Sequence of chain 1.B:
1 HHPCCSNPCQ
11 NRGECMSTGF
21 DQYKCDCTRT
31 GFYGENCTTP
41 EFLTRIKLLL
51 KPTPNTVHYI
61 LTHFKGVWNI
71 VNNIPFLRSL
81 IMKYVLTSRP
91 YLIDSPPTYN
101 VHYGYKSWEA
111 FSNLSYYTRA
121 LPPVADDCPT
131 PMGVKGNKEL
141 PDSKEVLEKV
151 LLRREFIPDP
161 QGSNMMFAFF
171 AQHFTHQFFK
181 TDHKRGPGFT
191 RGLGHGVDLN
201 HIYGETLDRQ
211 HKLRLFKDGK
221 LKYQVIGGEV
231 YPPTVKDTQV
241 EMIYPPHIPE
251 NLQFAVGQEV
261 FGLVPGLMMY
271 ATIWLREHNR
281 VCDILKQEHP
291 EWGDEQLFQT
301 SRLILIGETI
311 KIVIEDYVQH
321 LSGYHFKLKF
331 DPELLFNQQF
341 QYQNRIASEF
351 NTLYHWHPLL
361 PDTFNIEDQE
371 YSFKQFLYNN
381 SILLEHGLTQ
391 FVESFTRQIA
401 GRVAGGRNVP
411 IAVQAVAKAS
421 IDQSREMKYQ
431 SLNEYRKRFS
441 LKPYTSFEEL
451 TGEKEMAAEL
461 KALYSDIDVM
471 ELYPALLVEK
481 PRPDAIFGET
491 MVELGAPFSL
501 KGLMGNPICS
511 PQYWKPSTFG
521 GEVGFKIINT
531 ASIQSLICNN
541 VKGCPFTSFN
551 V

Sequence of chain 1.A:
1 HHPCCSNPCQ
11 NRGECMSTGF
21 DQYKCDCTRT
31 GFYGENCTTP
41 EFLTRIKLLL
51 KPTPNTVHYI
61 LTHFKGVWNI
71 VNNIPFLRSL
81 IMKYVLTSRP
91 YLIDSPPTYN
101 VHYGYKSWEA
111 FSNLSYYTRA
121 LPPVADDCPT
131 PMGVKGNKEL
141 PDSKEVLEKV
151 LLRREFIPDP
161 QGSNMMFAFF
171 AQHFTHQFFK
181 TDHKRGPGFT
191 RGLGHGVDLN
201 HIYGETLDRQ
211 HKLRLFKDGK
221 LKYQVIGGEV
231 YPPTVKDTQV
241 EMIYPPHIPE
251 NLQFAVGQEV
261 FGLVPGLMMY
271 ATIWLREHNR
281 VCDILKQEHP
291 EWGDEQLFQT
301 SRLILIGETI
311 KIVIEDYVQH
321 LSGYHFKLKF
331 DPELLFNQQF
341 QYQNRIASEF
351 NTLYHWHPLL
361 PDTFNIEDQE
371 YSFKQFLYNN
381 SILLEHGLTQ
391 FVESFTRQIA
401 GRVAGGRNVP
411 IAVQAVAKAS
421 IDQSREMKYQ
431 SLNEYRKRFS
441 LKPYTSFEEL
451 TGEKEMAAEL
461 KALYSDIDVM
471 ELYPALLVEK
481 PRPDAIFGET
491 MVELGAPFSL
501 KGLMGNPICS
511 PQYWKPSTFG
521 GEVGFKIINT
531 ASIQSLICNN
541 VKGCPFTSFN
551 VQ

Binding-site contacts:
Ligand atom C3 contacts residue ARG185 of chain 1.B at 3.9 Å.
Ligand atom C1 contacts residue ARG185 of chain 1.B at 4.0 Å.
Ligand atom N2 contacts residue ARG185 of chain 1.B at 4.0 Å.
Ligand atom C3 contacts residue LEU207 of chain 1.A at 4.4 Å (hydrophobic).
Ligand atom O7 contacts residue LEU207 of chain 1.A at 3.6 Å.
Ligand atom O6 contacts residue LEU207 of chain 1.A at 4.0 Å.
Ligand atom O5 contacts residue TYR116 of chain 1.B at 3.9 Å.
Ligand atom C8 contacts residue ARG185 of chain 1.B at 3.8 Å.
Ligand atom C3 contacts residue ASN113 of chain 1.B at 3.8 Å.
Ligand atom C1 contacts residue ASN113 of chain 1.B at 1.4 Å.
Ligand atom C1 contacts residue GLU109 of chain 1.B at 3.6 Å.
Ligand atom C4 contacts residue ASN113 of chain 1.B at 4.2 Å.
Ligand atom C2 contacts residue ARG185 of chain 1.B at 4.1 Å.
Ligand atom C6 contacts residue ARG185 of chain 1.B at 4.2 Å.
Ligand atom O4 contacts residue ARG185 of chain 1.B at 2.8 Å (salt-bridge).
Ligand atom C2 contacts residue LEU207 of chain 1.A at 4.2 Å (hydrophobic).
Ligand atom C5 contacts residue ASN113 of chain 1.B at 3.6 Å.
Ligand atom C6 contacts residue PHE189 of chain 1.B at 3.9 Å (hydrophobic).
Ligand atom C4 contacts residue ARG185 of chain 1.B at 3.6 Å.
Ligand atom O6 contacts residue TYR116 of chain 1.B at 3.6 Å.
Ligand atom C2 contacts residue ASN113 of chain 1.B at 2.5 Å.
Ligand atom O7 contacts residue ARG185 of chain 1.B at 2.4 Å (salt-bridge).
Ligand atom C4 contacts residue LEU207 of chain 1.A at 3.9 Å (hydrophobic).
Ligand atom O5 contacts residue ASN113 of chain 1.B at 2.4 Å (h-bond).
Ligand atom C7 contacts residue ASN113 of chain 1.B at 3.8 Å.
Ligand atom C1 contacts residue TYR116 of chain 1.B at 4.3 Å (hydrophobic).
Ligand atom C1 contacts residue LEU207 of chain 1.A at 4.5 Å (hydrophobic).
Ligand atom C5 contacts residue ARG185 of chain 1.B at 3.6 Å.
Ligand atom C1 contacts residue SER115 of chain 1.B at 4.4 Å.
Ligand atom C6 contacts residue ASP208 of chain 1.A at 4.2 Å.
Ligand atom O5 contacts residue GLU109 of chain 1.B at 3.6 Å (salt-bridge).
Ligand atom C5 contacts residue PHE189 of chain 1.B at 4.3 Å (hydrophobic).
Ligand atom C6 contacts residue TYR116 of chain 1.B at 4.1 Å (hydrophobic).
Ligand atom O5 contacts residue LEU207 of chain 1.A at 4.3 Å.
Ligand atom C7 contacts residue ARG185 of chain 1.B at 3.2 Å.
Ligand atom C2 contacts residue GLU109 of chain 1.B at 4.1 Å.
Ligand atom O6 contacts residue ASP208 of chain 1.A at 4.3 Å.
Ligand atom O7 contacts residue ASN113 of chain 1.B at 4.3 Å.
Ligand atom O3 contacts residue LEU207 of chain 1.A at 4.3 Å.
Ligand atom N2 contacts residue ASN113 of chain 1.B at 2.9 Å (h-bond).

This small molecule binds to this protein.
Small molecule (SMILES): CC(=O)N[C@H]1[C@H](O[C@H]2[C@H](O)[C@@H](NC(C)=O)CO[C@@H]2CO)O[C@H](CO)[C@@H](O)[C@@H]1O